Sequence of chain 1.B:
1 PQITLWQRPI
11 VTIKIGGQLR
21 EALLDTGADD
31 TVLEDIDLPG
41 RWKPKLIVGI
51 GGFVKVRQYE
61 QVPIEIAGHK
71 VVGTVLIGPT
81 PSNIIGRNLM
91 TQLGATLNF

Binding-site contacts:
Ligand atom O10 contacts residue ILE50 of chain 1.A at 3.5 Å (h-bond).
Ligand atom C3 contacts residue VAL32 of chain 1.A at 3.8 Å (hydrophobic).
Ligand atom C25 contacts residue ASP30 of chain 1.B at 3.8 Å.
Ligand atom C15 contacts residue ILE84 of chain 1.B at 3.7 Å (hydrophobic).
Ligand atom C15 contacts residue LEU23 of chain 1.B at 3.8 Å (hydrophobic).
Ligand atom O10 contacts residue GLY49 of chain 1.A at 2.7 Å.
Ligand atom O10 contacts residue ILE50 of chain 1.B at 3.3 Å.
Ligand atom C3 contacts residue ALA28 of chain 1.A at 3.5 Å (hydrophobic).
Ligand atom C36 contacts residue GLY49 of chain 1.B at 3.8 Å.
Ligand atom O18 contacts residue ASP25 of chain 1.B at 2.8 Å (salt-bridge).
Ligand atom O23 contacts residue ALA28 of chain 1.B at 3.5 Å.
Ligand atom C36 contacts residue ILE50 of chain 1.B at 3.8 Å (hydrophobic).
Ligand atom C24 contacts residue VAL48 of chain 1.B at 3.7 Å (hydrophobic).
Ligand atom C16 contacts residue ASP25 of chain 1.A at 3.4 Å.
Ligand atom O18 contacts residue GLY27 of chain 1.B at 3.5 Å.
Ligand atom C31 contacts residue VAL48 of chain 1.B at 3.4 Å (hydrophobic).
Ligand atom N1 contacts residue ASP30 of chain 1.A at 3.3 Å (salt-bridge).
Ligand atom C27 contacts residue ASP30 of chain 1.B at 3.7 Å.
Ligand atom C17 contacts residue ASP25 of chain 1.B at 3.3 Å.
Ligand atom O26 contacts residue ASP29 of chain 1.B at 3.1 Å (salt-bridge).
Ligand atom O22 contacts residue ILE50 of chain 1.A at 3.7 Å.
Ligand atom C3 contacts residue ASP30 of chain 1.A at 3.7 Å.
Ligand atom C32 contacts residue GLY27 of chain 1.B at 3.6 Å.
Ligand atom O26 contacts residue ASP30 of chain 1.B at 3.0 Å (salt-bridge).
Ligand atom O18 contacts residue ASP25 of chain 1.A at 2.8 Å (salt-bridge).
Ligand atom C27 contacts residue ASP29 of chain 1.B at 3.5 Å.
Ligand atom N20 contacts residue GLY27 of chain 1.B at 3.2 Å (h-bond).
Ligand atom C36 contacts residue PRO81 of chain 1.A at 3.8 Å (hydrophobic).
Ligand atom C32 contacts residue ASP25 of chain 1.A at 3.2 Å.
Ligand atom C33 contacts residue GLY27 of chain 1.B at 3.4 Å.
Ligand atom C29 contacts residue ASP29 of chain 1.B at 3.7 Å.
Ligand atom C12 contacts residue GLY27 of chain 1.A at 3.6 Å.
Ligand atom C17 contacts residue ASP25 of chain 1.A at 3.5 Å.
Ligand atom C30 contacts residue VAL48 of chain 1.B at 3.6 Å (hydrophobic).
Ligand atom C5 contacts residue ILE50 of chain 1.B at 3.8 Å (hydrophobic).
Ligand atom O28 contacts residue ASP29 of chain 1.B at 2.8 Å (salt-bridge).
Ligand atom C29 contacts residue GLY27 of chain 1.B at 3.6 Å.
Ligand atom C4 contacts residue ILE50 of chain 1.B at 3.5 Å (hydrophobic).
Ligand atom O26 contacts residue ALA28 of chain 1.B at 3.8 Å.
Ligand atom O9 contacts residue ILE50 of chain 1.B at 3.4 Å.

This protein binds this small molecule.
Small molecule (SMILES): CC(C)CN(C[C@@H](O)[C@H](Cc1ccccc1)NC(=O)O[C@H]1CO[C@H]2OCC[C@H]21)S(=O)(=O)c1ccc(N)cc1

Sequence of chain 1.A:
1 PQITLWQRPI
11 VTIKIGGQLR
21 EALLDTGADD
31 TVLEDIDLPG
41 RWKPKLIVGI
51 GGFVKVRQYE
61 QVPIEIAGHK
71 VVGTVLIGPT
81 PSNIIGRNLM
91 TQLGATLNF